Sequence of chain 1.E:
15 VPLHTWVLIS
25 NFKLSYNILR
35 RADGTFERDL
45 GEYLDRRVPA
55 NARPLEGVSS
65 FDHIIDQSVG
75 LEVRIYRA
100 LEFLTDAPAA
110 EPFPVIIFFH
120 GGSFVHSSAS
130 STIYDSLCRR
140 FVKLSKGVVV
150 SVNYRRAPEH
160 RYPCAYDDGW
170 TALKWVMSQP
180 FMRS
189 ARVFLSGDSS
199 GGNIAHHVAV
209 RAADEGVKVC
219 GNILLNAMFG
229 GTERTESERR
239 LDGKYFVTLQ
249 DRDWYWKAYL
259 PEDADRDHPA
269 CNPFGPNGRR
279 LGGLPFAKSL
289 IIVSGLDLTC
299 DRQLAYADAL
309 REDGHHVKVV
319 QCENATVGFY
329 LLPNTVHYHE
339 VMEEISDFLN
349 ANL

Binding-site contacts:
Ligand atom O71 contacts residue GLY121 of chain 1.E at 3.1 Å (h-bond).
Ligand atom C17 contacts residue TYR30 of chain 1.E at 4.1 Å (hydrophobic).
Ligand atom C14 contacts residue VAL245 of chain 1.E at 3.7 Å (hydrophobic).
Ligand atom C11 contacts residue ILE23 of chain 1.E at 3.8 Å (hydrophobic).
Ligand atom C14 contacts residue ARG250 of chain 1.E at 4.1 Å.
Ligand atom C18 contacts residue TYR328 of chain 1.E at 3.6 Å (hydrophobic).
Ligand atom C7 contacts residue SER122 of chain 1.E at 3.3 Å.
Ligand atom O71 contacts residue SER197 of chain 1.E at 3.1 Å (h-bond).
Ligand atom C7 contacts residue SER197 of chain 1.E at 3.3 Å.
Ligand atom C2 contacts residue ILE132 of chain 1.E at 3.8 Å (hydrophobic).
Ligand atom O91 contacts residue VAL325 of chain 1.E at 3.6 Å.
Ligand atom O71 contacts residue SER122 of chain 1.E at 2.8 Å (h-bond).
Ligand atom O91 contacts residue GLY326 of chain 1.E at 3.0 Å.
Ligand atom C12 contacts residue PHE244 of chain 1.E at 3.8 Å (hydrophobic).
Ligand atom C15 contacts residue SER122 of chain 1.E at 3.9 Å.
Ligand atom C4 contacts residue TYR133 of chain 1.E at 4.0 Å (hydrophobic).
Ligand atom C13 contacts residue VAL245 of chain 1.E at 4.1 Å (hydrophobic).
Ligand atom C17 contacts residue ASP249 of chain 1.E at 3.7 Å.
Ligand atom C15 contacts residue ARG250 of chain 1.E at 3.5 Å.
Ligand atom C17 contacts residue ARG250 of chain 1.E at 3.6 Å.
Ligand atom C18 contacts residue ASP196 of chain 1.E at 3.4 Å.
Ligand atom C13 contacts residue ARG250 of chain 1.E at 4.1 Å.
Ligand atom C1 contacts residue PHE26 of chain 1.E at 3.5 Å (hydrophobic).
Ligand atom O72 contacts residue SER122 of chain 1.E at 3.3 Å (h-bond).
Ligand atom C18 contacts residue SER197 of chain 1.E at 4.0 Å.
Ligand atom O92 contacts residue ILE23 of chain 1.E at 3.9 Å.
Ligand atom C17 contacts residue ARG34 of chain 1.E at 3.6 Å.
Ligand atom C16 contacts residue ARG250 of chain 1.E at 3.4 Å.
Ligand atom O72 contacts residue ARG250 of chain 1.E at 3.7 Å.
Ligand atom C17 contacts residue TYR253 of chain 1.E at 3.6 Å (hydrophobic).
Ligand atom O92 contacts residue VAL325 of chain 1.E at 4.0 Å.
Ligand atom C3 contacts residue TYR133 of chain 1.E at 3.4 Å (hydrophobic).
Ligand atom C3 contacts residue ILE132 of chain 1.E at 3.8 Å (hydrophobic).
Ligand atom O31 contacts residue ILE132 of chain 1.E at 3.5 Å.
Ligand atom O72 contacts residue SER197 of chain 1.E at 2.9 Å (h-bond).
Ligand atom O31 contacts residue GLY121 of chain 1.E at 4.1 Å.
Ligand atom C18 contacts residue TYR133 of chain 1.E at 3.4 Å (hydrophobic).
Ligand atom C2 contacts residue PHE26 of chain 1.E at 3.8 Å (hydrophobic).
Ligand atom O31 contacts residue TYR133 of chain 1.E at 2.8 Å (h-bond).
Ligand atom C12 contacts residue LYS27 of chain 1.E at 4.1 Å.

The protein below binds the small molecule below.
Small molecule (SMILES): C=C1C[C@]23C[C@H]1CC[C@H]2[C@@]12CC[C@H](O)[C@@](C)(C(=O)O1)[C@H]2[C@@H]3C(=O)O